Sequence of chain 1.I:
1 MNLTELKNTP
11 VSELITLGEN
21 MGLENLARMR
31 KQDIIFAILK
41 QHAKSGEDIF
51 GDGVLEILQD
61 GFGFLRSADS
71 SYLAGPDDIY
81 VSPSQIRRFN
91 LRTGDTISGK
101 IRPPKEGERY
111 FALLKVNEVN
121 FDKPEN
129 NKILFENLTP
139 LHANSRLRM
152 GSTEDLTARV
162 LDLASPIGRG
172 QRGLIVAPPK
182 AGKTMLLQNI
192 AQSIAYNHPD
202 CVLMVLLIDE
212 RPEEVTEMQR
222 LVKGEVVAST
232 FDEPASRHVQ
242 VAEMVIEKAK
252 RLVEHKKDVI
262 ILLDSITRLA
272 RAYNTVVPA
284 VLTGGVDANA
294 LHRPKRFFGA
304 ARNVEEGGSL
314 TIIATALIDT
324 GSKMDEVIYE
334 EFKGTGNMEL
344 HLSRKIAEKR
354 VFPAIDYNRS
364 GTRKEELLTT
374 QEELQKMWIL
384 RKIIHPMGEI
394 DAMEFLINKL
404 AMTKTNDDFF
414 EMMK

Binding-site contacts:
Ligand atom C54 contacts residue PRO180 of chain 1.I at 4.0 Å (hydrophobic).
Ligand atom O7 contacts residue LEU320 of chain 1.I at 3.9 Å.
Ligand atom S1 contacts residue THR323 of chain 1.I at 3.7 Å.
Ligand atom O3 contacts residue ASP210 of chain 1.I at 3.9 Å.
Ligand atom O6 contacts residue LEU320 of chain 1.I at 4.0 Å.
Ligand atom O6 contacts residue LYS184 of chain 1.I at 3.4 Å.
Ligand atom O7 contacts residue THR323 of chain 1.I at 3.2 Å (h-bond).
Ligand atom O2 contacts residue ARG212 of chain 1.I at 4.0 Å.
Ligand atom C2 contacts residue ASP265 of chain 1.I at 3.2 Å.
Ligand atom S1 contacts residue PRO180 of chain 1.I at 3.7 Å.
Ligand atom C50 contacts residue THR323 of chain 1.I at 3.9 Å.
Ligand atom O1 contacts residue ASP265 of chain 1.I at 3.2 Å (salt-bridge).
Ligand atom C3 contacts residue GLU211 of chain 1.I at 3.1 Å.
Ligand atom C5 contacts residue LEU320 of chain 1.I at 3.8 Å (hydrophobic).
Ligand atom C7 contacts residue ARG212 of chain 1.I at 3.2 Å.
Ligand atom O3 contacts residue LEU320 of chain 1.I at 4.1 Å.
Ligand atom O1 contacts residue SER266 of chain 1.I at 2.6 Å (h-bond).
Ligand atom O4 contacts residue THR323 of chain 1.I at 3.8 Å.
Ligand atom O8 contacts residue LYS181 of chain 1.I at 3.1 Å (salt-bridge).
Ligand atom O5 contacts residue ARG212 of chain 1.I at 3.2 Å (salt-bridge).
Ligand atom O7 contacts residue PRO180 of chain 1.I at 4.0 Å.
Ligand atom C10 contacts residue LEU320 of chain 1.I at 4.0 Å (hydrophobic).
Ligand atom C9 contacts residue PRO180 of chain 1.I at 4.0 Å (hydrophobic).
Ligand atom C4 contacts residue LEU320 of chain 1.I at 3.5 Å (hydrophobic).
Ligand atom C8 contacts residue AGS1 of chain 1.S at 3.8 Å.
Ligand atom O3 contacts residue ARG269 of chain 1.I at 3.1 Å (salt-bridge).
Ligand atom C11 contacts residue LEU320 of chain 1.I at 4.0 Å (hydrophobic).
Ligand atom O4 contacts residue ARG269 of chain 1.I at 3.1 Å (salt-bridge).
Ligand atom C1 contacts residue GLU211 of chain 1.I at 3.5 Å.
Ligand atom C3 contacts residue ASP210 of chain 1.I at 3.1 Å.
Ligand atom O2 contacts residue GLU211 of chain 1.I at 3.4 Å (salt-bridge).
Ligand atom O6 contacts residue AGS1 of chain 1.S at 3.9 Å.
Ligand atom C6 contacts residue LEU320 of chain 1.I at 3.5 Å (hydrophobic).
Ligand atom O1 contacts residue GLU211 of chain 1.I at 3.1 Å (salt-bridge).
Ligand atom N1 contacts residue LEU320 of chain 1.I at 3.6 Å.
Ligand atom C2 contacts residue GLU211 of chain 1.I at 3.4 Å.
Ligand atom N2 contacts residue LEU320 of chain 1.I at 3.9 Å.
Ligand atom C2 contacts residue SER266 of chain 1.I at 3.5 Å.
Ligand atom N2 contacts residue ARG269 of chain 1.I at 3.1 Å (salt-bridge).
Ligand atom C11 contacts residue ARG269 of chain 1.I at 3.5 Å.

The protein below binds the small molecule below.
Small molecule (SMILES): C[C@](O)(CO)[C@H](O)[C@@]12NC(=O)[C@@](O)(NC1=O)[C@H](CSc1cccc(C=O)c1)CCO2